The protein below binds the small molecule below.
Small molecule (SMILES): CC(=O)N[C@@H]1[C@@H](O)[C@H](O)[C@@H](CO)O[C@H]1O

Sequence of chain 18.F:
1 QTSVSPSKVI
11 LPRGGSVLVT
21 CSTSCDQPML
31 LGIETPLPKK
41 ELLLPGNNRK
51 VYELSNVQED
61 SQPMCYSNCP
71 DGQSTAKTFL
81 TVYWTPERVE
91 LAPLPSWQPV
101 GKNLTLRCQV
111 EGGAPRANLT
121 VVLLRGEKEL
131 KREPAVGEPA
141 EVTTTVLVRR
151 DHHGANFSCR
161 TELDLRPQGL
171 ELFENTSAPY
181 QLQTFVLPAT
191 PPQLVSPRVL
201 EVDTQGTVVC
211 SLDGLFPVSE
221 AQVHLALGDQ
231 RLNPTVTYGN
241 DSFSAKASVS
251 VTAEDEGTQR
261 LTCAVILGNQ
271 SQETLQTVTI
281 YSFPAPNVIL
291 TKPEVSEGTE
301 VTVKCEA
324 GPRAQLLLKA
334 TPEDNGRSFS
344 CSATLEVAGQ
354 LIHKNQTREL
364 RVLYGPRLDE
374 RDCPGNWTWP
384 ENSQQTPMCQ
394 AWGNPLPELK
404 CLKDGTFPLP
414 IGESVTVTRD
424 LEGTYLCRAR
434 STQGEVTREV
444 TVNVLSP

Binding-site contacts:
Ligand atom O5 contacts residue ASN358 of chain 18.F at 2.4 Å (h-bond).
Ligand atom C7 contacts residue ASN358 of chain 18.F at 3.4 Å.
Ligand atom O7 contacts residue SER343 of chain 18.F at 4.3 Å.
Ligand atom O7 contacts residue ASN358 of chain 18.F at 3.3 Å (h-bond).
Ligand atom C1 contacts residue ASN358 of chain 18.F at 1.4 Å.
Ligand atom C2 contacts residue ASN358 of chain 18.F at 2.5 Å.
Ligand atom C5 contacts residue ASN358 of chain 18.F at 3.6 Å.
Ligand atom C3 contacts residue ASN358 of chain 18.F at 3.8 Å.
Ligand atom O7 contacts residue SER345 of chain 18.F at 4.2 Å.
Ligand atom N2 contacts residue ASN358 of chain 18.F at 2.9 Å (h-bond).
Ligand atom C4 contacts residue ASN358 of chain 18.F at 4.2 Å.